Sequence of chain 1.A:
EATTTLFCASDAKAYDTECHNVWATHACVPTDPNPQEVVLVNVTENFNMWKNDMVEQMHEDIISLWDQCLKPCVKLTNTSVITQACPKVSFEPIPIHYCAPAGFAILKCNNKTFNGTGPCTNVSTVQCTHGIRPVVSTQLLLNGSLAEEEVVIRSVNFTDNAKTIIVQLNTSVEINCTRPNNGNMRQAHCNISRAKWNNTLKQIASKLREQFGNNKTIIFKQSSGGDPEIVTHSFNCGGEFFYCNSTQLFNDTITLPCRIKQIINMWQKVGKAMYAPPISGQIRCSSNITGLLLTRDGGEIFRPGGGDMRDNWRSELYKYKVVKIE

Binding-site contacts:
Ligand atom C3 contacts residue GLU177 of chain 1.A at 3.8 Å.
Ligand atom C6 contacts residue ASN179 of chain 1.A at 3.0 Å.
Ligand atom C7 contacts residue ARG312 of chain 1.A at 3.9 Å.
Ligand atom C2 contacts residue ASN179 of chain 1.A at 2.4 Å.
Ligand atom C1 contacts residue ASN179 of chain 1.A at 1.4 Å.
Ligand atom O3 contacts residue ASN179 of chain 1.A at 2.6 Å (h-bond).
Ligand atom O7 contacts residue ARG312 of chain 1.A at 4.3 Å.
Ligand atom O5 contacts residue ASN179 of chain 1.A at 2.4 Å (h-bond).
Ligand atom C2 contacts residue GLU177 of chain 1.A at 4.2 Å.
Ligand atom O6 contacts residue ASN179 of chain 1.A at 3.2 Å (h-bond).
Ligand atom C2 contacts residue ARG312 of chain 1.A at 3.6 Å.
Ligand atom C4 contacts residue ASN179 of chain 1.A at 3.4 Å.
Ligand atom O6 contacts residue ASN200 of chain 1.A at 4.4 Å.
Ligand atom O3 contacts residue GLU177 of chain 1.A at 2.4 Å (salt-bridge).
Ligand atom C8 contacts residue ARG312 of chain 1.A at 4.1 Å.
Ligand atom C3 contacts residue ASN179 of chain 1.A at 2.9 Å.
Ligand atom C1 contacts residue ARG312 of chain 1.A at 3.4 Å.
Ligand atom N2 contacts residue ASN179 of chain 1.A at 3.7 Å.
Ligand atom C1 contacts residue GLU177 of chain 1.A at 4.5 Å.
Ligand atom N2 contacts residue ARG312 of chain 1.A at 3.4 Å (salt-bridge).
Ligand atom C5 contacts residue ASN179 of chain 1.A at 3.0 Å.
Ligand atom O5 contacts residue ARG312 of chain 1.A at 4.3 Å.

This protein binds this small molecule.
Small molecule (SMILES): CC(=O)N[C@@H]1[C@@H](O)[C@H](O)[C@@H](CO)O[C@H]1O